Sequence of chain 1.A:
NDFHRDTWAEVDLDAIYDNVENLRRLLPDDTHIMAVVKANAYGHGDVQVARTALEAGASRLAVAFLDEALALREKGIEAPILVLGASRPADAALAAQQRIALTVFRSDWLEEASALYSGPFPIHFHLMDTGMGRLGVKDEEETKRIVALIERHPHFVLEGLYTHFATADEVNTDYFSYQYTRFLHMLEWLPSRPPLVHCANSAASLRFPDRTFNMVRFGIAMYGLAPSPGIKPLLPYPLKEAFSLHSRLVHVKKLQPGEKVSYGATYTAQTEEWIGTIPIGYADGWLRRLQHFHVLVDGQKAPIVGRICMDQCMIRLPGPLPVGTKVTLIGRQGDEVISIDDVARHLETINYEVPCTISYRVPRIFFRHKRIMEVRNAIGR

Sequence of chain 1.B:
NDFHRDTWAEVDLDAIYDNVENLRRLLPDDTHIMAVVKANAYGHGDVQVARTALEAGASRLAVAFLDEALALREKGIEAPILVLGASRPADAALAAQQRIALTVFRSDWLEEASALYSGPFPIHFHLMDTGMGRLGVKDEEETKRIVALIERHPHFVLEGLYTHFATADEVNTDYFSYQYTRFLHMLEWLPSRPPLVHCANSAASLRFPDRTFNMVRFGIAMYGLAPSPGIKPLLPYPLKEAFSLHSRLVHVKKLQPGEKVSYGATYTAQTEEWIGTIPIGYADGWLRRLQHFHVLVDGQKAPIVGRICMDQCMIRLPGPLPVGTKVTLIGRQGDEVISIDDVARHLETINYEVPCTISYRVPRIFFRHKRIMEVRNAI

Binding-site contacts:
Ligand atom P contacts residue ILE222 of chain 1.B at 3.8 Å.
Ligand atom CA contacts residue LYS39 of chain 1.B at 3.5 Å.
Ligand atom C contacts residue CYS311 of chain 1.A at 3.8 Å (hydrophobic).
Ligand atom N contacts residue TYR265 of chain 1.A at 3.2 Å (h-bond).
Ligand atom C4A contacts residue LYS39 of chain 1.B at 3.0 Å.
Ligand atom OG contacts residue MET312 of chain 1.A at 3.8 Å.
Ligand atom O contacts residue MET312 of chain 1.A at 3.5 Å (h-bond).
Ligand atom O4P contacts residue ASN203 of chain 1.B at 3.6 Å.
Ligand atom O1P contacts residue ILE222 of chain 1.B at 2.6 Å (h-bond).
Ligand atom N1 contacts residue HIS166 of chain 1.B at 3.8 Å.
Ligand atom ND contacts residue CYS311 of chain 1.A at 3.7 Å.
Ligand atom C6 contacts residue ARG219 of chain 1.B at 3.3 Å.
Ligand atom CB contacts residue TYR265 of chain 1.A at 3.6 Å (hydrophobic).
Ligand atom C2 contacts residue LEU85 of chain 1.B at 3.6 Å (hydrophobic).
Ligand atom O3P contacts residue SER204 of chain 1.B at 2.5 Å (h-bond).
Ligand atom C contacts residue TYR265 of chain 1.A at 3.1 Å (hydrophobic).
Ligand atom O3P contacts residue ILE222 of chain 1.B at 3.7 Å.
Ligand atom C contacts residue ARG136 of chain 1.B at 3.5 Å.
Ligand atom O3P contacts residue ASN203 of chain 1.B at 3.5 Å.
Ligand atom O3P contacts residue GLY221 of chain 1.B at 3.1 Å (h-bond).
Ligand atom O3 contacts residue LYS39 of chain 1.B at 3.6 Å.
Ligand atom ND contacts residue MET312 of chain 1.A at 2.9 Å (h-bond).
Ligand atom C4 contacts residue LYS39 of chain 1.B at 3.6 Å.
Ligand atom ND contacts residue TYR265 of chain 1.A at 3.4 Å.
Ligand atom O contacts residue TYR265 of chain 1.A at 3.4 Å (h-bond).
Ligand atom OG contacts residue TYR284 of chain 1.A at 3.2 Å (h-bond).
Ligand atom O2P contacts residue ILE222 of chain 1.B at 3.8 Å.
Ligand atom C2A contacts residue LEU85 of chain 1.B at 3.4 Å (hydrophobic).
Ligand atom N contacts residue LYS39 of chain 1.B at 3.2 Å (salt-bridge).
Ligand atom N1 contacts residue ARG219 of chain 1.B at 2.6 Å (salt-bridge).
Ligand atom C contacts residue MET312 of chain 1.A at 3.4 Å (hydrophobic).
Ligand atom O contacts residue CYS311 of chain 1.A at 3.1 Å.
Ligand atom O contacts residue ARG136 of chain 1.B at 2.3 Å (salt-bridge).
Ligand atom CA contacts residue TYR265 of chain 1.A at 3.0 Å (hydrophobic).
Ligand atom O3 contacts residue ARG136 of chain 1.B at 3.2 Å (salt-bridge).
Ligand atom O1P contacts residue TYR43 of chain 1.B at 2.8 Å (h-bond).
Ligand atom O2P contacts residue TYR354 of chain 1.B at 2.6 Å (h-bond).
Ligand atom C2 contacts residue ARG219 of chain 1.B at 3.6 Å.
Ligand atom O1P contacts residue GLY221 of chain 1.B at 3.4 Å.
Ligand atom O1P contacts residue TYR354 of chain 1.B at 3.5 Å.

A small-molecule ligand and the protein it binds are described below.
Small molecule (SMILES): Cc1ncc(COP(=O)(O)O)c(CN[C@@H]2CONC2=O)c1O